Binding-site contacts:
Ligand atom O1 contacts residue TYR36 of chain 1.F at 3.6 Å.
Ligand atom O3 contacts residue CA1 of chain 1.AA at 2.4 Å.
Ligand atom C1 contacts residue TYR36 of chain 1.F at 4.1 Å (hydrophobic).
Ligand atom O3 contacts residue TYR36 of chain 1.F at 3.4 Å (h-bond).
Ligand atom O3 contacts residue THR104 of chain 1.F at 3.3 Å (h-bond).
Ligand atom C6 contacts residue GLN53 of chain 1.F at 3.9 Å.
Ligand atom C2 contacts residue TYR36 of chain 1.F at 3.4 Å (hydrophobic).
Ligand atom C3 contacts residue ASN107 of chain 1.F at 3.7 Å.
Ligand atom O1 contacts residue PRO38 of chain 1.F at 4.3 Å.
Ligand atom C3 contacts residue TYR36 of chain 1.F at 3.8 Å (hydrophobic).
Ligand atom C6 contacts residue ASP100 of chain 1.F at 3.4 Å.
Ligand atom C6 contacts residue CYS62 of chain 1.F at 4.1 Å (hydrophobic).
Ligand atom O6 contacts residue HIS50 of chain 1.F at 2.8 Å (h-bond).
Ligand atom O2 contacts residue TYR36 of chain 1.F at 4.0 Å.
Ligand atom O2 contacts residue GLY37 of chain 1.F at 4.1 Å.
Ligand atom O4 contacts residue ASP100 of chain 1.F at 2.6 Å (salt-bridge).
Ligand atom C6 contacts residue TYR36 of chain 1.F at 4.3 Å (hydrophobic).
Ligand atom C6 contacts residue VAL101 of chain 1.F at 3.6 Å (hydrophobic).
Ligand atom O5 contacts residue TYR36 of chain 1.F at 3.5 Å.
Ligand atom C5 contacts residue HIS50 of chain 1.F at 4.2 Å.
Ligand atom C4 contacts residue CA1 of chain 1.AA at 3.3 Å.
Ligand atom O3 contacts residue ASN107 of chain 1.F at 2.8 Å (h-bond).
Ligand atom C2 contacts residue CA1 of chain 1.AA at 3.9 Å.
Ligand atom C2 contacts residue ASN107 of chain 1.F at 3.7 Å.
Ligand atom C5 contacts residue ASP100 of chain 1.F at 4.0 Å.
Ligand atom C6 contacts residue HIS50 of chain 1.F at 3.7 Å.
Ligand atom C3 contacts residue CA1 of chain 1.AA at 3.3 Å.
Ligand atom O6 contacts residue VAL101 of chain 1.F at 3.9 Å.
Ligand atom O4 contacts residue CA1 of chain 1.AA at 2.4 Å.
Ligand atom O2 contacts residue ASN107 of chain 1.F at 3.0 Å (h-bond).
Ligand atom C5 contacts residue GLN53 of chain 1.F at 4.1 Å.
Ligand atom O4 contacts residue THR104 of chain 1.F at 3.2 Å (h-bond).
Ligand atom C4 contacts residue ASP100 of chain 1.F at 3.5 Å.
Ligand atom C4 contacts residue TYR36 of chain 1.F at 3.9 Å (hydrophobic).
Ligand atom C4 contacts residue THR104 of chain 1.F at 3.3 Å.
Ligand atom C5 contacts residue TYR36 of chain 1.F at 4.3 Å (hydrophobic).
Ligand atom O4 contacts residue TYR36 of chain 1.F at 3.0 Å (h-bond).
Ligand atom O5 contacts residue HIS50 of chain 1.F at 3.5 Å (h-bond).
Ligand atom O6 contacts residue GLN53 of chain 1.F at 2.9 Å (h-bond).
Ligand atom C3 contacts residue THR104 of chain 1.F at 4.0 Å.

A protein and the small-molecule ligand that binds it are described below.
Small molecule (SMILES): OC[C@H]1O[C@@H](O)[C@H](O)[C@@H](O)[C@H]1O

Sequence of chain 1.F:
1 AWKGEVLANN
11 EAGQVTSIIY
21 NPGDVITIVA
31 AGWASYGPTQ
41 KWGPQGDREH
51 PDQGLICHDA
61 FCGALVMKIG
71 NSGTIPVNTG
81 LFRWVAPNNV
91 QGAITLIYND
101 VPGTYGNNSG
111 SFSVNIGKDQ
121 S